Binding-site contacts:
Ligand atom N2 contacts residue ASN160 of chain 1.A at 2.7 Å (h-bond).
Ligand atom C7 contacts residue ASN160 of chain 1.A at 3.4 Å.
Ligand atom C4 contacts residue ASN160 of chain 1.A at 4.1 Å.
Ligand atom C3 contacts residue ASN160 of chain 1.A at 3.6 Å.
Ligand atom C6 contacts residue THR162 of chain 1.A at 3.7 Å.
Ligand atom C6 contacts residue ASN163 of chain 1.A at 4.1 Å.
Ligand atom O5 contacts residue ASN163 of chain 1.A at 3.4 Å.
Ligand atom C8 contacts residue ASN160 of chain 1.A at 4.3 Å.
Ligand atom O5 contacts residue ASN160 of chain 1.A at 2.4 Å (h-bond).
Ligand atom C1 contacts residue THR162 of chain 1.A at 3.8 Å.
Ligand atom C1 contacts residue ASN160 of chain 1.A at 1.4 Å.
Ligand atom C1 contacts residue ASN163 of chain 1.A at 4.1 Å.
Ligand atom C5 contacts residue ASN163 of chain 1.A at 4.2 Å.
Ligand atom C5 contacts residue THR162 of chain 1.A at 3.6 Å.
Ligand atom O5 contacts residue THR162 of chain 1.A at 3.8 Å.
Ligand atom C2 contacts residue ASN160 of chain 1.A at 2.2 Å.
Ligand atom O6 contacts residue ASN163 of chain 1.A at 3.9 Å.
Ligand atom C5 contacts residue ASN160 of chain 1.A at 3.6 Å.
Ligand atom O7 contacts residue ASN160 of chain 1.A at 3.8 Å.

The protein below binds the small molecule below.
Small molecule (SMILES): CC(=O)N[C@@H]1[C@@H](O)[C@H](O)[C@@H](CO)O[C@H]1O

Sequence of chain 1.A:
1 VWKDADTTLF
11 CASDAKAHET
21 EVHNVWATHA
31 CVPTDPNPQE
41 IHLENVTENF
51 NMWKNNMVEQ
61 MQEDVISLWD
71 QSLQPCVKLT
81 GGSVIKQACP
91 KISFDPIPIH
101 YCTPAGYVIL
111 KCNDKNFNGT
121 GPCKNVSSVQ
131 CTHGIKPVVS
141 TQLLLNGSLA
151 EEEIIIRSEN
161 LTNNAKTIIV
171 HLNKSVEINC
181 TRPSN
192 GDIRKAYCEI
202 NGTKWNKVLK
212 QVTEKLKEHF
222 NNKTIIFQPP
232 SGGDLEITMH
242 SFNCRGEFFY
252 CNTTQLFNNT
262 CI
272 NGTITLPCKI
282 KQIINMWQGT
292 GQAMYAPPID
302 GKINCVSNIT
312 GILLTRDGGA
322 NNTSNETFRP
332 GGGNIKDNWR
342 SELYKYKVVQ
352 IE